Sequence of chain 2.B:
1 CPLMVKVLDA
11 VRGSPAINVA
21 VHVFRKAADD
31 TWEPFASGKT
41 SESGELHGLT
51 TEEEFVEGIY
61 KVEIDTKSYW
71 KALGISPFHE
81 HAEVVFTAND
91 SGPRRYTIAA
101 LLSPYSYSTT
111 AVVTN

Sequence of chain 1.B:
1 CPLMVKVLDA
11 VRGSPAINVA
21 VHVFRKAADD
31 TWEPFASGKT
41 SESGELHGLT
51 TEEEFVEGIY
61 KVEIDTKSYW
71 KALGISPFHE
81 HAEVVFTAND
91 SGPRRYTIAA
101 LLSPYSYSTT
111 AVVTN

This small molecule binds to this protein.
Small molecule (SMILES): Cc1cc(OCC(=O)O)cc(C)c1Cc1ccc(O)c(C(C)C)c1

Binding-site contacts:
Ligand atom C12 contacts residue B721 of chain 2.E at 1.2 Å.
Ligand atom C10 contacts residue LEU8 of chain 2.B at 3.4 Å (hydrophobic).
Ligand atom C3 contacts residue B721 of chain 2.E at 0.4 Å.
Ligand atom O3 contacts residue GLU45 of chain 2.B at 3.2 Å (salt-bridge).
Ligand atom C12 contacts residue LEU8 of chain 2.B at 3.7 Å (hydrophobic).
Ligand atom O4 contacts residue ALA100 of chain 2.B at 2.9 Å (h-bond).
Ligand atom C7 contacts residue B721 of chain 2.E at 1.1 Å.
Ligand atom C19 contacts residue B721 of chain 2.E at 3.1 Å.
Ligand atom C16 contacts residue ALA99 of chain 1.B at 3.7 Å (hydrophobic).
Ligand atom C11 contacts residue B721 of chain 2.E at 2.0 Å.
Ligand atom C1 contacts residue B721 of chain 2.E at 1.4 Å.
Ligand atom O4 contacts residue LEU8 of chain 2.B at 3.6 Å.
Ligand atom C20 contacts residue B721 of chain 2.E at 3.1 Å.
Ligand atom C6 contacts residue B721 of chain 2.E at 0.9 Å.
Ligand atom C10 contacts residue ALA99 of chain 2.B at 3.6 Å (hydrophobic).
Ligand atom C11 contacts residue LEU8 of chain 2.B at 3.3 Å (hydrophobic).
Ligand atom C9 contacts residue ALA99 of chain 2.B at 3.8 Å (hydrophobic).
Ligand atom C14 contacts residue B721 of chain 2.E at 1.0 Å.
Ligand atom O1 contacts residue MET4 of chain 2.B at 3.5 Å.
Ligand atom O3 contacts residue B721 of chain 2.E at 2.3 Å (h-bond).
Ligand atom C16 contacts residue B721 of chain 2.E at 1.3 Å.
Ligand atom C13 contacts residue B721 of chain 2.E at 0.6 Å.
Ligand atom O4 contacts residue B721 of chain 2.E at 2.4 Å.
Ligand atom C2 contacts residue LYS6 of chain 2.B at 3.5 Å.
Ligand atom O3 contacts residue LYS6 of chain 2.B at 3.8 Å.
Ligand atom C9 contacts residue LYS6 of chain 2.B at 3.7 Å.
Ligand atom O4 contacts residue LEU101 of chain 2.B at 3.4 Å.
Ligand atom C19 contacts residue GLU45 of chain 2.B at 3.0 Å.
Ligand atom C5 contacts residue B721 of chain 2.E at 0.4 Å.
Ligand atom C15 contacts residue B721 of chain 2.E at 1.0 Å.
Ligand atom C8 contacts residue B721 of chain 2.E at 0.4 Å.
Ligand atom C10 contacts residue B721 of chain 2.E at 2.3 Å.
Ligand atom C1 contacts residue LYS6 of chain 2.B at 3.7 Å.
Ligand atom C2 contacts residue B721 of chain 2.E at 0.9 Å.
Ligand atom C18 contacts residue B721 of chain 2.E at 0.9 Å.
Ligand atom C19 contacts residue MET4 of chain 2.B at 3.7 Å (hydrophobic).
Ligand atom C4 contacts residue B721 of chain 2.E at 0.8 Å.
Ligand atom C9 contacts residue B721 of chain 2.E at 1.1 Å.
Ligand atom C17 contacts residue B721 of chain 2.E at 0.9 Å.
Ligand atom O2 contacts residue B721 of chain 2.E at 2.3 Å (h-bond).